Sequence of chain 1.A:
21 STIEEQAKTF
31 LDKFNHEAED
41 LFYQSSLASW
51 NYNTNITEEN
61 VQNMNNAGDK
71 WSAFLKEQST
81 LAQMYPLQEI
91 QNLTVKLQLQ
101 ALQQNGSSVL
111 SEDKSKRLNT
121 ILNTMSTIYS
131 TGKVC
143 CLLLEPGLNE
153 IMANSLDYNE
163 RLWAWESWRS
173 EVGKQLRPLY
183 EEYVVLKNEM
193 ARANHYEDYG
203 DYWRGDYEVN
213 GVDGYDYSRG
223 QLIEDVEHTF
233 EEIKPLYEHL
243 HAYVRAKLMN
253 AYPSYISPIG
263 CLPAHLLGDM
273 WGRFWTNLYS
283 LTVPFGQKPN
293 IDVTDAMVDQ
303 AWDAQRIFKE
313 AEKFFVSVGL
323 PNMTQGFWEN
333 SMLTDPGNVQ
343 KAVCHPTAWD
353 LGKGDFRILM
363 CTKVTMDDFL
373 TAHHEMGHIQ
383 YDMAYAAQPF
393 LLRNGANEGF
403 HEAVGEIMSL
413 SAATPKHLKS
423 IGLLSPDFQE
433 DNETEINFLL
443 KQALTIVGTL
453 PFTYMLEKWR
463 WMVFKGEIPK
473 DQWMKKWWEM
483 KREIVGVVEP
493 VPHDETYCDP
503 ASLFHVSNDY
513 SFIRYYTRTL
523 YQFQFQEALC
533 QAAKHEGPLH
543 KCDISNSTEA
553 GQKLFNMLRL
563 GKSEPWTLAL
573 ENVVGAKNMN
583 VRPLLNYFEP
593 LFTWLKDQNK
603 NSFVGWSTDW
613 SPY

Binding-site contacts:
Ligand atom C5 contacts residue ASN92 of chain 1.A at 3.7 Å.
Ligand atom O7 contacts residue ASN92 of chain 1.A at 4.4 Å.
Ligand atom O5 contacts residue LYS28 of chain 1.A at 3.7 Å.
Ligand atom C7 contacts residue ASN92 of chain 1.A at 3.9 Å.
Ligand atom C3 contacts residue ASN92 of chain 1.A at 3.8 Å.
Ligand atom O6 contacts residue LYS28 of chain 1.A at 2.7 Å (salt-bridge).
Ligand atom C1 contacts residue ASN92 of chain 1.A at 1.4 Å.
Ligand atom C2 contacts residue ASN92 of chain 1.A at 2.5 Å.
Ligand atom N2 contacts residue ASN92 of chain 1.A at 2.9 Å (h-bond).
Ligand atom O5 contacts residue ASN92 of chain 1.A at 2.4 Å (h-bond).
Ligand atom C4 contacts residue ASN92 of chain 1.A at 4.2 Å.
Ligand atom C5 contacts residue LYS28 of chain 1.A at 4.2 Å.
Ligand atom C8 contacts residue ASN92 of chain 1.A at 3.5 Å.
Ligand atom C6 contacts residue LYS28 of chain 1.A at 3.3 Å.

This protein binds this small molecule.
Small molecule (SMILES): CC(=O)N[C@@H]1[C@@H](O)[C@H](O)[C@@H](CO)O[C@H]1O